The protein below binds the small molecule below.
Small molecule (SMILES): O=CCP(=O)(O)O

Binding-site contacts:
Ligand atom O1P contacts residue ARG450 of chain 1.H at 4.1 Å.
Ligand atom P contacts residue THR295 of chain 1.H at 4.0 Å.
Ligand atom O3P contacts residue HIS162 of chain 1.H at 3.9 Å.
Ligand atom C2 contacts residue GLU257 of chain 1.H at 3.6 Å.
Ligand atom P contacts residue ARG293 of chain 1.H at 3.8 Å.
Ligand atom O2P contacts residue THR295 of chain 1.H at 3.9 Å.
Ligand atom P contacts residue CYS294 of chain 1.H at 3.6 Å.
Ligand atom P contacts residue ARG111 of chain 1.H at 4.0 Å.
Ligand atom C1 contacts residue CYS294 of chain 1.H at 2.9 Å (hydrophobic).
Ligand atom O3P contacts residue ARG450 of chain 1.H at 3.1 Å (salt-bridge).
Ligand atom C2 contacts residue ARG293 of chain 1.H at 4.5 Å.
Ligand atom C1 contacts residue ARG450 of chain 1.H at 3.8 Å.
Ligand atom O2P contacts residue ARG293 of chain 1.H at 3.1 Å (salt-bridge).
Ligand atom O2P contacts residue HIS162 of chain 1.H at 3.0 Å (h-bond).
Ligand atom O2P contacts residue CYS294 of chain 1.H at 4.0 Å.
Ligand atom C1 contacts residue GLU257 of chain 1.H at 3.9 Å.
Ligand atom P contacts residue ARG450 of chain 1.H at 3.7 Å.
Ligand atom O3P contacts residue ARG293 of chain 1.H at 3.5 Å (salt-bridge).
Ligand atom O2 contacts residue ARG293 of chain 1.H at 3.8 Å.
Ligand atom O2 contacts residue CYS294 of chain 1.H at 2.6 Å (h-bond).
Ligand atom C2 contacts residue PHE456 of chain 1.H at 4.5 Å (hydrophobic).
Ligand atom O2 contacts residue HIS162 of chain 1.H at 3.9 Å.
Ligand atom O2 contacts residue THR295 of chain 1.H at 4.4 Å.
Ligand atom O2 contacts residue ASN161 of chain 1.H at 3.2 Å (h-bond).
Ligand atom C1 contacts residue PHE456 of chain 1.H at 4.0 Å (hydrophobic).
Ligand atom O1P contacts residue CYS294 of chain 1.H at 3.6 Å.
Ligand atom O1P contacts residue THR295 of chain 1.H at 2.8 Å (h-bond).
Ligand atom O2P contacts residue ARG111 of chain 1.H at 4.0 Å.
Ligand atom C2 contacts residue CYS294 of chain 1.H at 1.8 Å (hydrophobic).
Ligand atom C2 contacts residue ASN161 of chain 1.H at 4.3 Å.
Ligand atom C2 contacts residue THR295 of chain 1.H at 4.3 Å.
Ligand atom P contacts residue HIS162 of chain 1.H at 4.0 Å.
Ligand atom O1P contacts residue ARG293 of chain 1.H at 3.1 Å (salt-bridge).
Ligand atom O3P contacts residue ARG111 of chain 1.H at 2.8 Å (salt-bridge).
Ligand atom O1P contacts residue PHE456 of chain 1.H at 4.1 Å.

Sequence of chain 1.H:
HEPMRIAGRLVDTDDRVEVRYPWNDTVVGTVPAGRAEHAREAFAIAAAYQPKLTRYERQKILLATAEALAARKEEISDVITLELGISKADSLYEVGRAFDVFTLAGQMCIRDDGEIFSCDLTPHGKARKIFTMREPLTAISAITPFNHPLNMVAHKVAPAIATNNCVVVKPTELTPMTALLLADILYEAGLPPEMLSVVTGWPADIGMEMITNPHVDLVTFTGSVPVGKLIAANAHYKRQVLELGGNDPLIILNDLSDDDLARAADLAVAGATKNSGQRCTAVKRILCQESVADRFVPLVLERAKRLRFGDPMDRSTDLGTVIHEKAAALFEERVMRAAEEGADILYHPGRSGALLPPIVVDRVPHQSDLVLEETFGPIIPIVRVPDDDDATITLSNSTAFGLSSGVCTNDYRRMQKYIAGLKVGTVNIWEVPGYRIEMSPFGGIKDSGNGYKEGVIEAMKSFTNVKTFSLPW